Sequence of chain 1.E:
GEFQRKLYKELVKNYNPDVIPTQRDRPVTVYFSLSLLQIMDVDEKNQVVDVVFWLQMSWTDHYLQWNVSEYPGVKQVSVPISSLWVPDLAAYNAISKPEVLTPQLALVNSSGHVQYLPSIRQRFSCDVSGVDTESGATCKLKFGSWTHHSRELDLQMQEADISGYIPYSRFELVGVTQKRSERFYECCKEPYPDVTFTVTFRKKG

This small molecule binds to this protein.
Small molecule (SMILES): CC(=O)N[C@H]1[C@@H](O[C@H]2[C@H](O)[C@@H](NC(C)=O)CO[C@@H]2CO)O[C@H](CO)[C@@H](O)[C@@H]1O

Binding-site contacts:
Ligand atom O7 contacts residue ASN109 of chain 1.E at 3.9 Å.
Ligand atom C4 contacts residue ASN109 of chain 1.E at 4.2 Å.
Ligand atom C3 contacts residue ASN109 of chain 1.E at 3.9 Å.
Ligand atom C7 contacts residue SER110 of chain 1.E at 4.2 Å.
Ligand atom C5 contacts residue ASN109 of chain 1.E at 3.5 Å.
Ligand atom C8 contacts residue SER111 of chain 1.E at 4.1 Å.
Ligand atom C1 contacts residue ASN109 of chain 1.E at 1.4 Å.
Ligand atom O5 contacts residue HIS113 of chain 1.E at 3.5 Å.
Ligand atom C2 contacts residue ASN109 of chain 1.E at 2.6 Å.
Ligand atom N2 contacts residue ASN109 of chain 1.E at 3.2 Å (h-bond).
Ligand atom C8 contacts residue HIS113 of chain 1.E at 4.1 Å.
Ligand atom C8 contacts residue THR60 of chain 1.E at 4.2 Å.
Ligand atom C1 contacts residue HIS113 of chain 1.E at 3.8 Å.
Ligand atom C8 contacts residue TYR31 of chain 1.E at 4.3 Å (hydrophobic).
Ligand atom C3 contacts residue SER111 of chain 1.E at 3.7 Å.
Ligand atom C7 contacts residue ASN109 of chain 1.E at 3.8 Å.
Ligand atom C2 contacts residue SER111 of chain 1.E at 3.3 Å.
Ligand atom C1 contacts residue SER111 of chain 1.E at 3.2 Å.
Ligand atom O5 contacts residue SER111 of chain 1.E at 4.4 Å.
Ligand atom C5 contacts residue HIS113 of chain 1.E at 3.7 Å.
Ligand atom C6 contacts residue HIS113 of chain 1.E at 3.3 Å.
Ligand atom O5 contacts residue ASN109 of chain 1.E at 2.2 Å (h-bond).
Ligand atom C7 contacts residue SER111 of chain 1.E at 3.8 Å.
Ligand atom O6 contacts residue HIS113 of chain 1.E at 4.2 Å.
Ligand atom N2 contacts residue SER111 of chain 1.E at 2.7 Å (h-bond).
Ligand atom C8 contacts residue SER110 of chain 1.E at 3.3 Å.